Sequence of chain 2.B:
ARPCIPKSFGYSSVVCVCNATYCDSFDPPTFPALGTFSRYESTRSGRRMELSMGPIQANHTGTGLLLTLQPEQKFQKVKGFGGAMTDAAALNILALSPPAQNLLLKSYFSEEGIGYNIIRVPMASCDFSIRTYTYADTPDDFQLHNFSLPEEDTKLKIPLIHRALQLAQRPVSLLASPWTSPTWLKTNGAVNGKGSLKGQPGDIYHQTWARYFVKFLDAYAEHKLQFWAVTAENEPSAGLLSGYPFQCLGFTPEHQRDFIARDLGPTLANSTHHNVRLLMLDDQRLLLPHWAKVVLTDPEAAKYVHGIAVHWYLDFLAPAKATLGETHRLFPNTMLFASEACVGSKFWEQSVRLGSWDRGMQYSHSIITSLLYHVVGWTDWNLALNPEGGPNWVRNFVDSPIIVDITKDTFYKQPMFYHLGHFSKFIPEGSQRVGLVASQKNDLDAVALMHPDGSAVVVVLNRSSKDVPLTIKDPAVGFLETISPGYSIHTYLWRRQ

Sequence of chain 3.A:
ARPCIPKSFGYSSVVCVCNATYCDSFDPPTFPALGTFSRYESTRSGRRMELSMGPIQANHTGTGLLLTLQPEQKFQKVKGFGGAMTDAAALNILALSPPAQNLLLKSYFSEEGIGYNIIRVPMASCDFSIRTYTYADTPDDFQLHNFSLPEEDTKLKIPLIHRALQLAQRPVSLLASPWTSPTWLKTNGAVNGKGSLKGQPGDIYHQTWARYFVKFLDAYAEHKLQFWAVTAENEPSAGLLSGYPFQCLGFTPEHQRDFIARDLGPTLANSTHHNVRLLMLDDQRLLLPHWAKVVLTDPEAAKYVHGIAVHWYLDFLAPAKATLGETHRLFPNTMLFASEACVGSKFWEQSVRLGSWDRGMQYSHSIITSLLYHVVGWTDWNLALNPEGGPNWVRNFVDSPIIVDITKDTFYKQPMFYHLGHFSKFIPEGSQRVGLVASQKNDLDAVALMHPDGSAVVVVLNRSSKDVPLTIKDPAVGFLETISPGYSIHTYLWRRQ

Binding-site contacts:
Ligand atom O3 contacts residue PRO98 of chain 3.A at 3.9 Å.
Ligand atom C2 contacts residue ASN146 of chain 2.B at 2.6 Å.
Ligand atom O7 contacts residue ASN146 of chain 2.B at 3.7 Å.
Ligand atom C8 contacts residue THR138 of chain 2.B at 3.8 Å.
Ligand atom C7 contacts residue ASN146 of chain 2.B at 3.2 Å.
Ligand atom O7 contacts residue THR138 of chain 2.B at 4.1 Å.
Ligand atom C7 contacts residue PRO98 of chain 3.A at 4.4 Å (hydrophobic).
Ligand atom C8 contacts residue ASN146 of chain 2.B at 3.5 Å.
Ligand atom N2 contacts residue ASN146 of chain 2.B at 3.0 Å (h-bond).
Ligand atom C5 contacts residue ASN146 of chain 2.B at 3.8 Å.
Ligand atom C1 contacts residue ASN146 of chain 2.B at 1.5 Å.
Ligand atom C4 contacts residue ASN146 of chain 2.B at 4.4 Å.
Ligand atom O7 contacts residue PRO98 of chain 3.A at 4.2 Å.
Ligand atom C3 contacts residue ASN146 of chain 2.B at 4.0 Å.
Ligand atom O5 contacts residue ASN146 of chain 2.B at 2.4 Å (h-bond).
Ligand atom C7 contacts residue THR138 of chain 2.B at 4.4 Å.

A small-molecule ligand and the protein it binds are described below.
Small molecule (SMILES): CC(=O)N[C@@H]1[C@@H](O)[C@H](O)[C@@H](CO)O[C@H]1O